Sequence of chain 1.I:
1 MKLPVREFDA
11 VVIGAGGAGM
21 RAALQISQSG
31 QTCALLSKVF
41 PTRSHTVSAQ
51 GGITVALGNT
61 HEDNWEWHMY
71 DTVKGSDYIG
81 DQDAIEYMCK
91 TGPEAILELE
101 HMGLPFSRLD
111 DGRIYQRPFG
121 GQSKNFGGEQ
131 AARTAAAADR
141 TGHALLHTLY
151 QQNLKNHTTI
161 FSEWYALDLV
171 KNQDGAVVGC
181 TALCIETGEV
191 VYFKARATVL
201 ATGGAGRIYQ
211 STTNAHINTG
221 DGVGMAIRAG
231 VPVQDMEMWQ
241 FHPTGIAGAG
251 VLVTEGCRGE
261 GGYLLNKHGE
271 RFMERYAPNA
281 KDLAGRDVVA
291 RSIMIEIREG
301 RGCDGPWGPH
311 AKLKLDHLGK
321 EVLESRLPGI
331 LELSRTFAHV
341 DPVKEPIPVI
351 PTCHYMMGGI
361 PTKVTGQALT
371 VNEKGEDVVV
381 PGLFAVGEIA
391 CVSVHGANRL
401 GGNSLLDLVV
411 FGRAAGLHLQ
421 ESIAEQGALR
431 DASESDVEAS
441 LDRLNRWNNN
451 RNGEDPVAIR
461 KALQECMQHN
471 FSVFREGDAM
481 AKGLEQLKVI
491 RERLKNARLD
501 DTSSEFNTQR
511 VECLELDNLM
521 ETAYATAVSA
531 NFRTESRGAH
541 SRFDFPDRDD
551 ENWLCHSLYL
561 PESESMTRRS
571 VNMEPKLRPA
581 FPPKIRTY

Binding-site contacts:
Ligand atom C2 contacts residue FAD1 of chain 1.CA at 3.3 Å.
Ligand atom O1A contacts residue HIS242 of chain 1.I at 2.8 Å (h-bond).
Ligand atom C3 contacts residue PHE119 of chain 1.I at 3.7 Å (hydrophobic).
Ligand atom O4B contacts residue ARG399 of chain 1.I at 2.5 Å (salt-bridge).
Ligand atom O1A contacts residue THR254 of chain 1.I at 3.3 Å.
Ligand atom O1B contacts residue PHE119 of chain 1.I at 3.3 Å.
Ligand atom O4B contacts residue GLY402 of chain 1.I at 2.7 Å (h-bond).
Ligand atom O4A contacts residue ARG399 of chain 1.I at 2.6 Å (salt-bridge).
Ligand atom C4 contacts residue GLY402 of chain 1.I at 3.7 Å.
Ligand atom O2 contacts residue ARG286 of chain 1.I at 3.0 Å (salt-bridge).
Ligand atom C3 contacts residue FAD1 of chain 1.CA at 3.1 Å.
Ligand atom C1 contacts residue THR254 of chain 1.I at 3.4 Å.
Ligand atom C2 contacts residue HIS242 of chain 1.I at 3.9 Å.
Ligand atom O4B contacts residue GLY401 of chain 1.I at 3.1 Å.
Ligand atom O2 contacts residue FAD1 of chain 1.CA at 3.9 Å.
Ligand atom O4B contacts residue FAD1 of chain 1.CA at 2.9 Å.
Ligand atom O1B contacts residue GLY51 of chain 1.I at 2.9 Å (h-bond).
Ligand atom C3 contacts residue ARG286 of chain 1.I at 2.8 Å.
Ligand atom C1 contacts residue PHE119 of chain 1.I at 3.7 Å (hydrophobic).
Ligand atom C1 contacts residue HIS242 of chain 1.I at 3.7 Å.
Ligand atom C3 contacts residue GLY402 of chain 1.I at 3.9 Å.
Ligand atom C4 contacts residue ARG399 of chain 1.I at 3.3 Å.
Ligand atom O2 contacts residue HIS354 of chain 1.I at 3.1 Å (h-bond).
Ligand atom O1B contacts residue GLU255 of chain 1.I at 3.8 Å.
Ligand atom O1B contacts residue THR254 of chain 1.I at 2.6 Å (h-bond).
Ligand atom O1A contacts residue GLU255 of chain 1.I at 2.5 Å (salt-bridge).
Ligand atom O4A contacts residue FAD1 of chain 1.CA at 3.1 Å.
Ligand atom O2 contacts residue LEU252 of chain 1.I at 3.9 Å.
Ligand atom C1 contacts residue GLU255 of chain 1.I at 3.5 Å.
Ligand atom C1 contacts residue ARG286 of chain 1.I at 3.4 Å.
Ligand atom C2 contacts residue ARG286 of chain 1.I at 3.1 Å.
Ligand atom C4 contacts residue ARG286 of chain 1.I at 3.1 Å.
Ligand atom C4 contacts residue GLY401 of chain 1.I at 3.8 Å.
Ligand atom O4A contacts residue HIS354 of chain 1.I at 3.1 Å (h-bond).
Ligand atom C4 contacts residue FAD1 of chain 1.CA at 3.3 Å.
Ligand atom O1B contacts residue FAD1 of chain 1.CA at 3.4 Å (h-bond).
Ligand atom O1A contacts residue ARG286 of chain 1.I at 3.2 Å (salt-bridge).
Ligand atom O4B contacts residue ARG286 of chain 1.I at 3.5 Å (salt-bridge).
Ligand atom O4A contacts residue ARG286 of chain 1.I at 2.8 Å (salt-bridge).
Ligand atom O2 contacts residue HIS242 of chain 1.I at 3.0 Å.

A protein and the small-molecule ligand that binds it are described below.
Small molecule (SMILES): O=C([O-])[C@H](O)/C=C(/[O-])O